The protein below binds the small molecule below.
Small molecule (SMILES): CC(=O)N[C@@H]1[C@@H](O)[C@H](O)[C@@H](CO)O[C@H]1O

Sequence of chain 1.A:
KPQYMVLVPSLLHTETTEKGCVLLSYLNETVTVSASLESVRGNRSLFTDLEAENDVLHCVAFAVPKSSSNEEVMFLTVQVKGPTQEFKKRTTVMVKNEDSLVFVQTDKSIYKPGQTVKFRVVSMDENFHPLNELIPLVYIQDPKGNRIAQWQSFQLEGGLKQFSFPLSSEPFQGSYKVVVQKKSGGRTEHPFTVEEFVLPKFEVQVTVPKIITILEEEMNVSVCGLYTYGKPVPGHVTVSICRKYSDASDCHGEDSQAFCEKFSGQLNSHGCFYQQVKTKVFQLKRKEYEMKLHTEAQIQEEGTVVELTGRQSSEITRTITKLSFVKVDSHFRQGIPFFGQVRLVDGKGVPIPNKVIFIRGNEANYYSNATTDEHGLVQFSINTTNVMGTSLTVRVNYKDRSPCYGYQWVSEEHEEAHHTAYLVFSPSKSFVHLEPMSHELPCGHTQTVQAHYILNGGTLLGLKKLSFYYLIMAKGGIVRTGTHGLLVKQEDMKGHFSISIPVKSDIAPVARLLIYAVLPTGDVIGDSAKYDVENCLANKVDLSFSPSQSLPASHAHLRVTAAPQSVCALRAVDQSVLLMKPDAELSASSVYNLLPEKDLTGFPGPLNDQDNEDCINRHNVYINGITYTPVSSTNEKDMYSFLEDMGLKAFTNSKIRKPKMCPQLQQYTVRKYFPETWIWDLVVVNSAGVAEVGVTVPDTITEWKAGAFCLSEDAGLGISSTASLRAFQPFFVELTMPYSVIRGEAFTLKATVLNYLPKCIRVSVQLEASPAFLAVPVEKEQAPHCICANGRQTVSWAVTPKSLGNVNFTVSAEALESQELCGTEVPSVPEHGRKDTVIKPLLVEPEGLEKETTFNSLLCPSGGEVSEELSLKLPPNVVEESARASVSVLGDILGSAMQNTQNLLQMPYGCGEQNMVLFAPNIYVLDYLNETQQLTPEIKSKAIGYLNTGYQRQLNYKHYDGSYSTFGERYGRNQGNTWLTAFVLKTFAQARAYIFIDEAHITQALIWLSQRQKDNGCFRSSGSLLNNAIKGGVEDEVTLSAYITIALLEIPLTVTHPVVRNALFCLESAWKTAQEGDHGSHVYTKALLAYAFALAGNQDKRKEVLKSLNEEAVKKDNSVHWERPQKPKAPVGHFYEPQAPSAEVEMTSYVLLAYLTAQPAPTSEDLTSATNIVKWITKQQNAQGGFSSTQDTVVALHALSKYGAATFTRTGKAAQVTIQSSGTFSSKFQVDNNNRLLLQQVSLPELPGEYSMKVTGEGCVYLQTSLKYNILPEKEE

Binding-site contacts:
Ligand atom C1 contacts residue LEU54 of chain 1.A at 4.4 Å (hydrophobic).
Ligand atom O3 contacts residue LEU54 of chain 1.A at 3.1 Å.
Ligand atom C4 contacts residue LEU54 of chain 1.A at 4.0 Å (hydrophobic).
Ligand atom C1 contacts residue ASN55 of chain 1.A at 1.4 Å.
Ligand atom C7 contacts residue THR111 of chain 1.A at 3.8 Å.
Ligand atom C7 contacts residue ASN55 of chain 1.A at 3.9 Å.
Ligand atom N2 contacts residue ASN55 of chain 1.A at 2.8 Å (h-bond).
Ligand atom C3 contacts residue ASN55 of chain 1.A at 3.9 Å.
Ligand atom C4 contacts residue ASN55 of chain 1.A at 4.2 Å.
Ligand atom O7 contacts residue ASN55 of chain 1.A at 4.1 Å.
Ligand atom N2 contacts residue THR111 of chain 1.A at 4.4 Å.
Ligand atom C2 contacts residue THR111 of chain 1.A at 4.4 Å.
Ligand atom C5 contacts residue ASN55 of chain 1.A at 3.7 Å.
Ligand atom O5 contacts residue ASN55 of chain 1.A at 2.4 Å (h-bond).
Ligand atom C6 contacts residue GLN112 of chain 1.A at 4.0 Å.
Ligand atom C2 contacts residue ASN55 of chain 1.A at 2.6 Å.
Ligand atom C8 contacts residue THR111 of chain 1.A at 3.7 Å.
Ligand atom C3 contacts residue LEU54 of chain 1.A at 3.7 Å (hydrophobic).
Ligand atom O5 contacts residue THR111 of chain 1.A at 3.9 Å.
Ligand atom C2 contacts residue LEU54 of chain 1.A at 3.5 Å (hydrophobic).
Ligand atom C1 contacts residue THR111 of chain 1.A at 3.2 Å.
Ligand atom O7 contacts residue THR111 of chain 1.A at 3.6 Å.
Ligand atom O5 contacts residue GLN112 of chain 1.A at 4.3 Å.